Binding-site contacts:
Ligand atom C1 contacts residue ASN308 of chain 1.B at 1.5 Å.
Ligand atom N2 contacts residue ASN308 of chain 1.B at 3.2 Å (h-bond).
Ligand atom C4 contacts residue ASN308 of chain 1.B at 4.1 Å.
Ligand atom C2 contacts residue ASN308 of chain 1.B at 2.6 Å.
Ligand atom C2 contacts residue SER311 of chain 1.B at 3.9 Å.
Ligand atom O5 contacts residue ASN308 of chain 1.B at 2.4 Å (h-bond).
Ligand atom C3 contacts residue ASN308 of chain 1.B at 3.9 Å.
Ligand atom C1 contacts residue SER311 of chain 1.B at 3.8 Å.
Ligand atom C6 contacts residue ASN308 of chain 1.B at 4.2 Å.
Ligand atom N2 contacts residue LEU307 of chain 1.B at 4.4 Å.
Ligand atom C5 contacts residue ASN308 of chain 1.B at 3.6 Å.

Sequence of chain 1.B:
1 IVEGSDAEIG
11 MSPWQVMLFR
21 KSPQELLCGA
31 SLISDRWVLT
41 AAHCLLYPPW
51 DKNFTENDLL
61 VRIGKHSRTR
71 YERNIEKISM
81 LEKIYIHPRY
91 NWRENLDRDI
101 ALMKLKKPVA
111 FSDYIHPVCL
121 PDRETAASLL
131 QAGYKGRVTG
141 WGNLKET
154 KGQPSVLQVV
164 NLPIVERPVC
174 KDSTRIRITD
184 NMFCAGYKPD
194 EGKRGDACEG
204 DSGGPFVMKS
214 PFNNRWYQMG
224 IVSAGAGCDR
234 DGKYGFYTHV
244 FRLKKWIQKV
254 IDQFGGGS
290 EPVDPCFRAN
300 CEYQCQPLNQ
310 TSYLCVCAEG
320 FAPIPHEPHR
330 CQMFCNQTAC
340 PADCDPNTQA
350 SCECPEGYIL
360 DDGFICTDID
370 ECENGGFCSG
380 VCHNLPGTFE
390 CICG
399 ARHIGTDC

A protein and the small-molecule ligand that binds it are described below.
Small molecule (SMILES): CC(=O)N[C@H]1[C@H](O[C@H]2[C@H](O)[C@H](O)[C@H](O[C@H]3[C@H](O)[C@H](O)[C@H](O[C@H]4[C@H](O)[C@H](O)[C@@H](O[C@H]5[C@H](O)[C@H](O)[C@H](O[C@H]6[C@H](O)[C@@H](NC(C)=O)CO[C@@H]6CO)O[C@@H]5CO[C@@H]5O[C@H](CO)[C@@H](O)[C@H](O)[C@@H]5O)O[C@@H]4CO)O[C@@H]3CO)O[C@@H]2CO)O[C@H](CO)[C@@H](O)[C@@H]1O